This small molecule binds to this protein.
Small molecule (SMILES): CC(=O)N[C@@H]1[C@@H](O)[C@H](O)[C@@H](CO)O[C@H]1O

Sequence of chain 1.G:
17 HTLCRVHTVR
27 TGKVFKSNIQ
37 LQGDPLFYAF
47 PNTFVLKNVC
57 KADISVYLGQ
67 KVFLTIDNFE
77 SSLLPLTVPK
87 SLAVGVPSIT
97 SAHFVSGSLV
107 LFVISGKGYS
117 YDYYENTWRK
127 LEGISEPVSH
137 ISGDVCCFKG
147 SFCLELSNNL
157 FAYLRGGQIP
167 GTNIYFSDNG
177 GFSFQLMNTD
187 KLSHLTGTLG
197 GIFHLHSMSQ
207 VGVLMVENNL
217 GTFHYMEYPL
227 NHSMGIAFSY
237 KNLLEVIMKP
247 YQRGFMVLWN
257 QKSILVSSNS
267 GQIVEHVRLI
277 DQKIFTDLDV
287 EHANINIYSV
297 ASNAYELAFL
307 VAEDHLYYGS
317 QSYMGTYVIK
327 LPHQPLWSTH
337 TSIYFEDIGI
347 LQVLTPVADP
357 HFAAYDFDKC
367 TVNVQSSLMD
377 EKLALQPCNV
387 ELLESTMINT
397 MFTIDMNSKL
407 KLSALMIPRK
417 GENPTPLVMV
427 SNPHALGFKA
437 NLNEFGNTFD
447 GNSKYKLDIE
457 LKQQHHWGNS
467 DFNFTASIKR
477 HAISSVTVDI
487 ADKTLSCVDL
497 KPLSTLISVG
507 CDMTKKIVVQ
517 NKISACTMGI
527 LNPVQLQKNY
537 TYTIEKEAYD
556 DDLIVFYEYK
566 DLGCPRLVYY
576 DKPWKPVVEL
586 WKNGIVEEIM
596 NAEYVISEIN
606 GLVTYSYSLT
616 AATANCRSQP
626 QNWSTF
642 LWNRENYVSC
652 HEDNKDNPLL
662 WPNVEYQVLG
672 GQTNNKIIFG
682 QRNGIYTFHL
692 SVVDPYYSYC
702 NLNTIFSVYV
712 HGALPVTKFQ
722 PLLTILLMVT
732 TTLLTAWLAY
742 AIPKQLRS

Binding-site contacts:
Ligand atom O7 contacts residue ASN535 of chain 1.G at 2.7 Å (h-bond).
Ligand atom O5 contacts residue ASN535 of chain 1.G at 2.7 Å (h-bond).
Ligand atom C8 contacts residue ASN535 of chain 1.G at 3.7 Å.
Ligand atom C1 contacts residue ASN535 of chain 1.G at 1.4 Å.
Ligand atom C2 contacts residue ASN535 of chain 1.G at 2.3 Å.
Ligand atom N2 contacts residue ASN535 of chain 1.G at 2.4 Å (h-bond).
Ligand atom C5 contacts residue ASN535 of chain 1.G at 3.8 Å.
Ligand atom C3 contacts residue ASN535 of chain 1.G at 3.5 Å.
Ligand atom C4 contacts residue ASN535 of chain 1.G at 4.2 Å.
Ligand atom C7 contacts residue ASN535 of chain 1.G at 2.6 Å.